Binding-site contacts:
Ligand atom C contacts residue THR347 of chain 1.A at 3.6 Å.
Ligand atom OP3 contacts residue SER82 of chain 1.A at 3.4 Å.
Ligand atom OP2 contacts residue ARG55 of chain 1.D at 2.9 Å (salt-bridge).
Ligand atom OP3 contacts residue GLY83 of chain 1.A at 3.2 Å (h-bond).
Ligand atom CG contacts residue TYR53 of chain 1.D at 3.6 Å (hydrophobic).
Ligand atom OP3 contacts residue MET84 of chain 1.A at 3.0 Å (h-bond).
Ligand atom CB contacts residue TYR108 of chain 1.A at 3.5 Å (hydrophobic).
Ligand atom P contacts residue GLY83 of chain 1.A at 3.4 Å.
Ligand atom OP1 contacts residue SER204 of chain 1.A at 2.6 Å (h-bond).
Ligand atom CA contacts residue TYR108 of chain 1.A at 3.3 Å (hydrophobic).
Ligand atom O1 contacts residue ASN155 of chain 1.A at 2.9 Å (h-bond).
Ligand atom OP1 contacts residue GLY83 of chain 1.A at 2.9 Å (h-bond).
Ligand atom O2 contacts residue SER332 of chain 1.A at 2.9 Å (h-bond).
Ligand atom CG contacts residue MEE1 of chain 1.F at 3.5 Å.
Ligand atom P contacts residue SER202 of chain 1.A at 3.5 Å.
Ligand atom C contacts residue ARG367 of chain 1.A at 3.6 Å.
Ligand atom CA contacts residue LYS205 of chain 1.A at 3.3 Å.
Ligand atom O1 contacts residue ARG367 of chain 1.A at 2.8 Å (salt-bridge).
Ligand atom OP3 contacts residue ARG55 of chain 1.D at 2.7 Å (salt-bridge).
Ligand atom OP1 contacts residue TYR53 of chain 1.D at 3.6 Å.
Ligand atom OP1 contacts residue SER202 of chain 1.A at 2.7 Å (h-bond).
Ligand atom P contacts residue TYR53 of chain 1.D at 3.6 Å.
Ligand atom C5 contacts residue TYR108 of chain 1.A at 3.6 Å (hydrophobic).
Ligand atom C2A contacts residue ASP180 of chain 1.A at 3.6 Å.
Ligand atom N1 contacts residue ASP180 of chain 1.A at 2.8 Å (salt-bridge).
Ligand atom OP4 contacts residue GLY83 of chain 1.A at 3.4 Å.
Ligand atom C4 contacts residue TYR108 of chain 1.A at 3.6 Å (hydrophobic).
Ligand atom C4A contacts residue LYS205 of chain 1.A at 3.4 Å.
Ligand atom C2 contacts residue ASP180 of chain 1.A at 3.6 Å.
Ligand atom OP4 contacts residue SER202 of chain 1.A at 3.0 Å (h-bond).
Ligand atom OP2 contacts residue TYR53 of chain 1.D at 2.6 Å (h-bond).
Ligand atom O2 contacts residue ARG367 of chain 1.A at 3.0 Å (salt-bridge).
Ligand atom O1 contacts residue TYR108 of chain 1.A at 3.6 Å.
Ligand atom P contacts residue ARG55 of chain 1.D at 3.6 Å.
Ligand atom C4A contacts residue TYR108 of chain 1.A at 3.5 Å (hydrophobic).
Ligand atom O2 contacts residue THR347 of chain 1.A at 3.2 Å.
Ligand atom N contacts residue LYS205 of chain 1.A at 3.5 Å (salt-bridge).
Ligand atom N contacts residue TYR108 of chain 1.A at 3.1 Å.
Ligand atom CB contacts residue LYS205 of chain 1.A at 3.1 Å.
Ligand atom O3 contacts residue ASN155 of chain 1.A at 2.7 Å (h-bond).

The protein below binds the small molecule below.
Small molecule (SMILES): C/C=C(/N=C/c1c(COP(=O)(O)O)cnc(C)c1O)C(=O)O

Sequence of chain 1.D:
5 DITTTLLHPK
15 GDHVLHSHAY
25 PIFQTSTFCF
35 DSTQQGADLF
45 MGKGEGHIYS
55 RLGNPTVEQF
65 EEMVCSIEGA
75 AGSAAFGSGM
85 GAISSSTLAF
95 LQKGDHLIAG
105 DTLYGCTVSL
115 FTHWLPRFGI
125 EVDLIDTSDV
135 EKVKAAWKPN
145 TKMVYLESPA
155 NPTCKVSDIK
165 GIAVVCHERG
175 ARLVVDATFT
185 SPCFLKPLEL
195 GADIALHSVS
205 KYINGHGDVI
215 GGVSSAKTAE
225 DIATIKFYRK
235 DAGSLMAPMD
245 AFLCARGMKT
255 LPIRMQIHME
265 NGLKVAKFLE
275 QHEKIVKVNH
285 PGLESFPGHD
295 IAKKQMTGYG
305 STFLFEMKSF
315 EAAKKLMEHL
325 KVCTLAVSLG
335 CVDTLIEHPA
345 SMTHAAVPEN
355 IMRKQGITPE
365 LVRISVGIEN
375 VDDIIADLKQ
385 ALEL

Sequence of chain 1.A:
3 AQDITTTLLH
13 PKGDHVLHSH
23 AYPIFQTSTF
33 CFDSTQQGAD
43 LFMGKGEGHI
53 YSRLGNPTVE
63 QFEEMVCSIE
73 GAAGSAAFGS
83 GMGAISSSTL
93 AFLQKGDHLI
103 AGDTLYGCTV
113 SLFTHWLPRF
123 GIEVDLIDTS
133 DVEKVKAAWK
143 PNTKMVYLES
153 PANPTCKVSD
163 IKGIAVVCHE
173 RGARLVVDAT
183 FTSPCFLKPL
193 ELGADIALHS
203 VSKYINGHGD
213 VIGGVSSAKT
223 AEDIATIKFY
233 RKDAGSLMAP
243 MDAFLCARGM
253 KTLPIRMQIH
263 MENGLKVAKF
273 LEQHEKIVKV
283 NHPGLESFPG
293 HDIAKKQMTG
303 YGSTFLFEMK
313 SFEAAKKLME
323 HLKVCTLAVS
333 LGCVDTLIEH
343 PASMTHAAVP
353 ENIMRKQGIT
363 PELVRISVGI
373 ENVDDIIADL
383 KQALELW